Sequence of chain 6.A:
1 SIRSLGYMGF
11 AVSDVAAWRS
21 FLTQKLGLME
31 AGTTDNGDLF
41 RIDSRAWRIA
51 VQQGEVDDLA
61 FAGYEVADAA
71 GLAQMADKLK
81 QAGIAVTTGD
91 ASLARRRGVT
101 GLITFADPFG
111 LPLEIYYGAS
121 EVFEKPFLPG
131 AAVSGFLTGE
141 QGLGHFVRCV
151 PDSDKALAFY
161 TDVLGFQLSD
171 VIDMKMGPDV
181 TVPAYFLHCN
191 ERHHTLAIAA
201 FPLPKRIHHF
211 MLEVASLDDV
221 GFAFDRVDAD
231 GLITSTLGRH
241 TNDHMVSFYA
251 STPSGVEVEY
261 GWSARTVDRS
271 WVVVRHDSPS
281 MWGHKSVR

Binding-site contacts:
Ligand atom CK5 contacts residue ASN242 of chain 6.A at 3.3 Å.
Ligand atom OK2 contacts residue HIS240 of chain 6.A at 4.0 Å.
Ligand atom CKA contacts residue MET174 of chain 6.A at 3.8 Å (hydrophobic).
Ligand atom OK1 contacts residue GLU259 of chain 6.A at 3.2 Å (salt-bridge).
Ligand atom CK9 contacts residue MET174 of chain 6.A at 4.0 Å (hydrophobic).
Ligand atom CK4 contacts residue FE21 of chain 6.B at 3.0 Å.
Ligand atom CK5 contacts residue HIS194 of chain 6.A at 3.9 Å.
Ligand atom CK3 contacts residue TYR249 of chain 6.A at 3.2 Å (hydrophobic).
Ligand atom CK4 contacts residue HIS240 of chain 6.A at 3.2 Å.
Ligand atom OK2 contacts residue HIS145 of chain 6.A at 4.0 Å.
Ligand atom CK1 contacts residue PRO279 of chain 6.A at 3.9 Å (hydrophobic).
Ligand atom CKB contacts residue TBU1 of chain 6.D at 3.3 Å.
Ligand atom CK3 contacts residue FE21 of chain 6.B at 2.9 Å.
Ligand atom OK2 contacts residue GLU259 of chain 6.A at 3.2 Å (salt-bridge).
Ligand atom CK5 contacts residue PHE186 of chain 6.A at 3.8 Å (hydrophobic).
Ligand atom CKC contacts residue TYR249 of chain 6.A at 3.2 Å (hydrophobic).
Ligand atom CK4 contacts residue TYR249 of chain 6.A at 3.9 Å (hydrophobic).
Ligand atom CKA contacts residue HIS208 of chain 6.A at 4.0 Å.
Ligand atom CK6 contacts residue ASN242 of chain 6.A at 3.2 Å.
Ligand atom CK2 contacts residue HIS240 of chain 6.A at 3.6 Å.
Ligand atom CK6 contacts residue ILE172 of chain 6.A at 3.8 Å (hydrophobic).
Ligand atom OK1 contacts residue HIS194 of chain 6.A at 3.4 Å.
Ligand atom OK2 contacts residue HIS209 of chain 6.A at 2.7 Å.
Ligand atom CK3 contacts residue HIS240 of chain 6.A at 3.5 Å.
Ligand atom OK1 contacts residue ASP243 of chain 6.A at 3.6 Å.
Ligand atom CK4 contacts residue HIS194 of chain 6.A at 3.9 Å.
Ligand atom OK2 contacts residue FE21 of chain 6.B at 2.0 Å.
Ligand atom OK1 contacts residue HIS240 of chain 6.A at 3.4 Å (h-bond).
Ligand atom OK2 contacts residue TYR249 of chain 6.A at 2.8 Å (h-bond).
Ligand atom CK6 contacts residue PHE186 of chain 6.A at 3.6 Å (hydrophobic).
Ligand atom OK1 contacts residue HIS145 of chain 6.A at 3.3 Å.
Ligand atom OK1 contacts residue FE21 of chain 6.B at 2.4 Å.
Ligand atom CK1 contacts residue PHE186 of chain 6.A at 3.5 Å (hydrophobic).
Ligand atom CK9 contacts residue PHE201 of chain 6.A at 3.8 Å (hydrophobic).
Ligand atom CK1 contacts residue HIS240 of chain 6.A at 3.7 Å.
Ligand atom CKC contacts residue TBU1 of chain 6.D at 3.8 Å.
Ligand atom CK2 contacts residue TYR249 of chain 6.A at 3.7 Å (hydrophobic).
Ligand atom CK7 contacts residue TYR249 of chain 6.A at 3.8 Å (hydrophobic).
Ligand atom CK6 contacts residue HIS240 of chain 6.A at 3.3 Å.
Ligand atom CK5 contacts residue HIS240 of chain 6.A at 3.3 Å.

A small-molecule ligand and the protein it binds are described below.
Small molecule (SMILES): Oc1cccc(-c2ccccc2)c1O